This protein binds this small molecule.
Small molecule (SMILES): CC(=O)N[C@@H]1[C@@H](O)[C@H](O)[C@@H](CO)O[C@H]1O

Sequence of chain 14.A:
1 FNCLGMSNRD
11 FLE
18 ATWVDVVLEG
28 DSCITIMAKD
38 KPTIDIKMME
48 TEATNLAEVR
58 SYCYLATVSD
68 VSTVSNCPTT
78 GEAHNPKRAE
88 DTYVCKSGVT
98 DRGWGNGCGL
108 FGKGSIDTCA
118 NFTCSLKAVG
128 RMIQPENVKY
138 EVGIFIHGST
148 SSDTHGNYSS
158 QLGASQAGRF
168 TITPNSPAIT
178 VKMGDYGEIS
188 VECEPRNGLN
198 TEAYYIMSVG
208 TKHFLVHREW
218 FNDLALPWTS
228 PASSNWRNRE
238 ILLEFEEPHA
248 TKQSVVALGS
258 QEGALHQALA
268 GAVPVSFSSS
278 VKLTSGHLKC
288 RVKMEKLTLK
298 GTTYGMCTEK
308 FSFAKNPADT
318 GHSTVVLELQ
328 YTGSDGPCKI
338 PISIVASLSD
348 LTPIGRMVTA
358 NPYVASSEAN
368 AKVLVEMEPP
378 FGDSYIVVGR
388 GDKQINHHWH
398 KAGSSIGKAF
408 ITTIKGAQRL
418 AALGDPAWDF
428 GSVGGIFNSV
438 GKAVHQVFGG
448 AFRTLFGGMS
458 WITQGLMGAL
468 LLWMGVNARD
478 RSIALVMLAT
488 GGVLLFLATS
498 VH

Binding-site contacts:
Ligand atom O6 contacts residue PHE119 of chain 14.A at 2.8 Å (h-bond).
Ligand atom C8 contacts residue ASP67 of chain 14.A at 3.7 Å.
Ligand atom N2 contacts residue TYR90 of chain 14.A at 4.4 Å.
Ligand atom C6 contacts residue PHE119 of chain 14.A at 4.0 Å (hydrophobic).
Ligand atom C4 contacts residue ASN118 of chain 14.A at 4.2 Å.
Ligand atom O6 contacts residue THR120 of chain 14.A at 3.6 Å (h-bond).
Ligand atom C5 contacts residue THR120 of chain 14.A at 4.2 Å.
Ligand atom O5 contacts residue PHE119 of chain 14.A at 3.9 Å.
Ligand atom C6 contacts residue THR120 of chain 14.A at 3.8 Å.
Ligand atom C1 contacts residue ASN118 of chain 14.A at 1.4 Å.
Ligand atom O5 contacts residue ASN118 of chain 14.A at 2.4 Å (h-bond).
Ligand atom O6 contacts residue THR89 of chain 14.A at 3.9 Å.
Ligand atom C1 contacts residue THR89 of chain 14.A at 4.2 Å.
Ligand atom C8 contacts residue ASN118 of chain 14.A at 3.7 Å.
Ligand atom O5 contacts residue THR89 of chain 14.A at 4.5 Å.
Ligand atom O5 contacts residue THR120 of chain 14.A at 3.4 Å (h-bond).
Ligand atom O6 contacts residue ASN118 of chain 14.A at 4.2 Å.
Ligand atom C3 contacts residue ASN118 of chain 14.A at 3.8 Å.
Ligand atom N2 contacts residue ASN118 of chain 14.A at 2.9 Å (h-bond).
Ligand atom C1 contacts residue SER66 of chain 14.A at 4.5 Å.
Ligand atom C8 contacts residue SER66 of chain 14.A at 3.6 Å.
Ligand atom C2 contacts residue ASN118 of chain 14.A at 2.5 Å.
Ligand atom C5 contacts residue ASN118 of chain 14.A at 3.6 Å.
Ligand atom C7 contacts residue ASN118 of chain 14.A at 3.8 Å.